Binding-site contacts:
Ligand atom CZ contacts residue HIS431 of chain 25.W at 3.4 Å.
Ligand atom CE2 contacts residue ARG193 of chain 25.W at 3.8 Å.
Ligand atom CA contacts residue ARG193 of chain 25.W at 3.8 Å.
Ligand atom CB contacts residue ARG435 of chain 25.W at 3.7 Å.
Ligand atom CZ contacts residue MET223 of chain 21.W at 2.9 Å (hydrophobic).
Ligand atom CE1 contacts residue THR219 of chain 21.W at 3.9 Å.
Ligand atom CD1 contacts residue ARG193 of chain 25.W at 3.7 Å.
Ligand atom O contacts residue ARG193 of chain 25.W at 2.8 Å (salt-bridge).
Ligand atom CE1 contacts residue HIS431 of chain 25.W at 3.0 Å.
Ligand atom ND2 contacts residue TYR188 of chain 25.W at 3.5 Å (h-bond).
Ligand atom OH contacts residue MET223 of chain 21.W at 2.2 Å (h-bond).
Ligand atom CD contacts residue HIS431 of chain 25.W at 3.8 Å.
Ligand atom CE1 contacts residue GLU289 of chain 21.W at 3.6 Å.
Ligand atom CB contacts residue LEU189 of chain 25.W at 3.8 Å (hydrophobic).
Ligand atom CG1 contacts residue PHE436 of chain 25.W at 3.4 Å (hydrophobic).
Ligand atom C contacts residue ARG193 of chain 25.W at 3.3 Å.
Ligand atom CB contacts residue GLU289 of chain 21.W at 3.8 Å.
Ligand atom OH contacts residue THR430 of chain 25.W at 3.4 Å.
Ligand atom CD2 contacts residue MET223 of chain 21.W at 3.7 Å (hydrophobic).
Ligand atom CG contacts residue GLU199 of chain 25.W at 3.6 Å.
Ligand atom CZ contacts residue THR219 of chain 21.W at 3.2 Å.
Ligand atom OD1 contacts residue GLU199 of chain 25.W at 3.4 Å (salt-bridge).
Ligand atom CE2 contacts residue MET223 of chain 21.W at 3.5 Å (hydrophobic).
Ligand atom CG2 contacts residue LEU189 of chain 25.W at 2.8 Å (hydrophobic).
Ligand atom CG contacts residue HIS431 of chain 25.W at 3.8 Å.
Ligand atom CD1 contacts residue HIS431 of chain 25.W at 3.3 Å.
Ligand atom CZ contacts residue ARG193 of chain 25.W at 3.1 Å.
Ligand atom OH contacts residue HIS431 of chain 25.W at 2.9 Å (h-bond).
Ligand atom OH contacts residue LEU283 of chain 21.W at 3.8 Å.
Ligand atom CE1 contacts residue MET223 of chain 21.W at 3.3 Å (hydrophobic).
Ligand atom CG contacts residue TYR288 of chain 21.W at 3.4 Å (hydrophobic).
Ligand atom CG contacts residue GLU289 of chain 21.W at 3.6 Å.
Ligand atom CG1 contacts residue ARG435 of chain 25.W at 3.8 Å.
Ligand atom CD1 contacts residue GLU289 of chain 21.W at 3.0 Å.
Ligand atom CG2 contacts residue TYR188 of chain 25.W at 3.9 Å (hydrophobic).
Ligand atom CE1 contacts residue ARG193 of chain 25.W at 3.1 Å.
Ligand atom CE1 contacts residue VAL432 of chain 25.W at 3.8 Å (hydrophobic).
Ligand atom O contacts residue ARG435 of chain 25.W at 3.5 Å (salt-bridge).
Ligand atom N contacts residue ARG193 of chain 25.W at 3.8 Å.
Ligand atom ND2 contacts residue GLU199 of chain 25.W at 2.9 Å (salt-bridge).

Sequence of chain 21.W:
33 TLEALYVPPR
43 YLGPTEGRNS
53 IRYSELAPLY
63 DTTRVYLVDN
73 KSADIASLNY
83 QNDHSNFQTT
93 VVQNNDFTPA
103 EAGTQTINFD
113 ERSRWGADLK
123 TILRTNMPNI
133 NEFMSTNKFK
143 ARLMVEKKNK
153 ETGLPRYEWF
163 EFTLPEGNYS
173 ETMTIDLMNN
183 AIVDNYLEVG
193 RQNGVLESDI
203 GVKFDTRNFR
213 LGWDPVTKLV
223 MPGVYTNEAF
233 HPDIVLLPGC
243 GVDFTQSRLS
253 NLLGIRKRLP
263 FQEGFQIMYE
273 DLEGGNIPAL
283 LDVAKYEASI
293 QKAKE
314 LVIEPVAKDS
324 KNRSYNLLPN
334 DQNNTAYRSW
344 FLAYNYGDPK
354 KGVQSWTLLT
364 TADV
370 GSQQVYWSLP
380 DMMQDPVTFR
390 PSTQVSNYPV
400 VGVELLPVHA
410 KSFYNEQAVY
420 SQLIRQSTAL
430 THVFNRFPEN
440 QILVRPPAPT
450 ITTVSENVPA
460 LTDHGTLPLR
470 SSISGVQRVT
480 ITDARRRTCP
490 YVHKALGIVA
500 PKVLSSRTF

This protein binds this small molecule.
Small molecule (SMILES): CC(C)[C@H](NC(=O)[C@@H]1CCCN1C(=O)[C@H](CC(N)=O)NC(=O)[C@@H](N)Cc1ccccc1)C(=O)N[C@@H](Cc1ccc(O)cc1)C(=O)N1CCC[C@H]1C(=O)N[C@H](C=O)Cc1ccc(O)cc1

Sequence of chain 25.W:
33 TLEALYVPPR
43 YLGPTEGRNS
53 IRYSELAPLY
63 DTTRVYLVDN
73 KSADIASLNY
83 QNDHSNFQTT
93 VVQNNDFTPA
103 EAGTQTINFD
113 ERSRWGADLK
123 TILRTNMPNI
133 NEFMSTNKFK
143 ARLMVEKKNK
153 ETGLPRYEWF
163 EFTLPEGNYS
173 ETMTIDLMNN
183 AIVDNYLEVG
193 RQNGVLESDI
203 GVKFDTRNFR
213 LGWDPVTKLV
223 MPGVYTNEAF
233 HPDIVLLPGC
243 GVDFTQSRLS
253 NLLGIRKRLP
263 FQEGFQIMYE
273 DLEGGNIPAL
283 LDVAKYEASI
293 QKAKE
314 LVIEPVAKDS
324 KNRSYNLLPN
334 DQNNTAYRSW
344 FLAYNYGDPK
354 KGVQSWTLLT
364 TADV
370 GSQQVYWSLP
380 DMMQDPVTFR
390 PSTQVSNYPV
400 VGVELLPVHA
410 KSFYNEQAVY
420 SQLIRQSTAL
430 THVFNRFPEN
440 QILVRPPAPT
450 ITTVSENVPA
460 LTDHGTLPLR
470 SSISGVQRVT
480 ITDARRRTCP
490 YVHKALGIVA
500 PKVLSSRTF